Sequence of chain 1.B:
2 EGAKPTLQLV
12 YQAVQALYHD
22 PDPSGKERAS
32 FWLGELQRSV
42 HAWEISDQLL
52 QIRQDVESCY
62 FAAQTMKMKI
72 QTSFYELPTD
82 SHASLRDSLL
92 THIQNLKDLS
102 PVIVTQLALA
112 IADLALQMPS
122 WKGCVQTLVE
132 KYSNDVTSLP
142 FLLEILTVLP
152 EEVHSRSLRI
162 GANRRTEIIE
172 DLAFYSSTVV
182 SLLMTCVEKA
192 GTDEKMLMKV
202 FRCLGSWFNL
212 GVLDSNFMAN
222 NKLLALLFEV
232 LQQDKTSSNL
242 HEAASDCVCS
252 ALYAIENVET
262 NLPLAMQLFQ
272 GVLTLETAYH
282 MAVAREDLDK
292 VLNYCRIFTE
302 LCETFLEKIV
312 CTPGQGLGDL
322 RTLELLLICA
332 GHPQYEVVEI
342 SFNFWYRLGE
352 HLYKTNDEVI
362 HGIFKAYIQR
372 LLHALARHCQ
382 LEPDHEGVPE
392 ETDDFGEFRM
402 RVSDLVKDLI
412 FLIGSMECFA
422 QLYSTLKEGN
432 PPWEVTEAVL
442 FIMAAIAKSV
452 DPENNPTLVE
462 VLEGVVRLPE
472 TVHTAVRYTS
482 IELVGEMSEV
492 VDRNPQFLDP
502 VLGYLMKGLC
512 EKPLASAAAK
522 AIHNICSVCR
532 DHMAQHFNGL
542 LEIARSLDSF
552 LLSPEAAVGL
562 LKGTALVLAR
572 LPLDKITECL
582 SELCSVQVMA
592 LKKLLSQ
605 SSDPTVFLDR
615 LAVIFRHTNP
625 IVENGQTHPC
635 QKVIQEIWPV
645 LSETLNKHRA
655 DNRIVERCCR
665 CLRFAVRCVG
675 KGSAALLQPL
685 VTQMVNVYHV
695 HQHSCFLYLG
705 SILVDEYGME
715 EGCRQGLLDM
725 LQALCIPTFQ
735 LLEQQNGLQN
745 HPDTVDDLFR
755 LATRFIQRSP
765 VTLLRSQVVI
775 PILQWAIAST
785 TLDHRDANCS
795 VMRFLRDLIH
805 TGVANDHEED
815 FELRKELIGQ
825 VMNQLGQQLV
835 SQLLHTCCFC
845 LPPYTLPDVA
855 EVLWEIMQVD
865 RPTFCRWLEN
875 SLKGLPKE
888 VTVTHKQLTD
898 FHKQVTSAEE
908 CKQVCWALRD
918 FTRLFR

Binding-site contacts:
Ligand atom O contacts residue ARG661 of chain 1.B at 2.8 Å (salt-bridge).
Ligand atom CB contacts residue TYR702 of chain 1.B at 3.5 Å (hydrophobic).
Ligand atom CG contacts residue ARG657 of chain 1.B at 3.6 Å.
Ligand atom O contacts residue GLU660 of chain 1.B at 3.5 Å.
Ligand atom OH contacts residue ASN656 of chain 1.B at 3.1 Å (h-bond).
Ligand atom NH1 contacts residue ASP747 of chain 1.B at 2.6 Å (salt-bridge).
Ligand atom O2P contacts residue ARG671 of chain 1.B at 3.1 Å (salt-bridge).
Ligand atom NH2 contacts residue ASP709 of chain 1.B at 3.3 Å (salt-bridge).
Ligand atom NH2 contacts residue ASP751 of chain 1.B at 3.1 Å (salt-bridge).
Ligand atom O1P contacts residue ARG758 of chain 1.B at 2.9 Å (salt-bridge).
Ligand atom NH2 contacts residue ASP750 of chain 1.B at 2.9 Å (salt-bridge).
Ligand atom OE2 contacts residue CYS793 of chain 1.B at 3.1 Å (h-bond).
Ligand atom OE2 contacts residue ARG667 of chain 1.B at 3.2 Å (salt-bridge).
Ligand atom O contacts residue ARG754 of chain 1.B at 2.9 Å (salt-bridge).
Ligand atom NH1 contacts residue GLU660 of chain 1.B at 2.6 Å (salt-bridge).
Ligand atom NE contacts residue TYR702 of chain 1.B at 3.6 Å.
Ligand atom CD contacts residue ASP751 of chain 1.B at 3.5 Å.
Ligand atom NH2 contacts residue ARG671 of chain 1.B at 3.4 Å (salt-bridge).
Ligand atom CD contacts residue ARG664 of chain 1.B at 3.5 Å.
Ligand atom NH2 contacts residue GLU660 of chain 1.B at 3.0 Å (salt-bridge).
Ligand atom O2P contacts residue TYR702 of chain 1.B at 2.8 Å (h-bond).
Ligand atom CE1 contacts residue ASN656 of chain 1.B at 3.2 Å.
Ligand atom N contacts residue TYR702 of chain 1.B at 3.3 Å (h-bond).
Ligand atom NE contacts residue ARG758 of chain 1.B at 3.2 Å (salt-bridge).
Ligand atom NH2 contacts residue ARG758 of chain 1.B at 3.4 Å (salt-bridge).
Ligand atom OE1 contacts residue ARG664 of chain 1.B at 2.7 Å (salt-bridge).
Ligand atom NH1 contacts residue ASP709 of chain 1.B at 3.4 Å (salt-bridge).
Ligand atom NE contacts residue ASP751 of chain 1.B at 2.8 Å (salt-bridge).
Ligand atom NH2 contacts residue CYS699 of chain 1.B at 3.6 Å.
Ligand atom O contacts residue ARG797 of chain 1.B at 3.4 Å (salt-bridge).
Ligand atom CZ contacts residue GLU660 of chain 1.B at 3.2 Å.
Ligand atom OG contacts residue TYR702 of chain 1.B at 3.3 Å (h-bond).
Ligand atom N contacts residue ARG797 of chain 1.B at 3.3 Å (salt-bridge).
Ligand atom CD contacts residue TYR702 of chain 1.B at 3.5 Å (hydrophobic).
Ligand atom CZ contacts residue ASP747 of chain 1.B at 3.5 Å.
Ligand atom CE1 contacts residue ARG657 of chain 1.B at 3.6 Å.
Ligand atom OG contacts residue ARG754 of chain 1.B at 3.5 Å (salt-bridge).
Ligand atom CZ contacts residue ARG758 of chain 1.B at 3.2 Å.
Ligand atom CB contacts residue ARG754 of chain 1.B at 3.4 Å.
Ligand atom P contacts residue TYR702 of chain 1.B at 3.5 Å.

The protein below binds the small molecule below.
Small molecule (SMILES): C[C@H](N)C(=O)N[C@@H](Cc1ccc(O)cc1)C(=O)N[C@@H](CCCN=C(N)N)C(=O)N[C@@H](CCC(=O)O)C(=O)N[C@@H](CCCN=C(N)N)C(=O)N[C@@H](COP(=O)(O)O)C(=O)N[C@@H](C)C(=O)N[C@@H](CCC(=O)O)C(=O)N[C@H](C=O)CCCN=C(N)N